Binding-site contacts:
Ligand atom N3A contacts residue TYR151 of chain 20.A at 3.3 Å.
Ligand atom C6B contacts residue ILE188 of chain 20.A at 3.7 Å (hydrophobic).
Ligand atom O1B contacts residue LEU99 of chain 20.A at 3.1 Å.
Ligand atom C31 contacts residue TYR197 of chain 20.A at 3.7 Å (hydrophobic).
Ligand atom C31 contacts residue ASN199 of chain 20.A at 3.4 Å.
Ligand atom C5A contacts residue VAL175 of chain 20.A at 3.9 Å (hydrophobic).
Ligand atom C4 contacts residue TYR197 of chain 20.A at 3.6 Å (hydrophobic).
Ligand atom N2 contacts residue ASN221 of chain 20.A at 3.9 Å.
Ligand atom C6C contacts residue LEU99 of chain 20.A at 3.6 Å (hydrophobic).
Ligand atom O1A contacts residue ALA149 of chain 20.A at 3.7 Å.
Ligand atom O1 contacts residue TYR197 of chain 20.A at 3.9 Å.
Ligand atom C4A contacts residue TYR151 of chain 20.A at 3.8 Å (hydrophobic).
Ligand atom C5A contacts residue LEU186 of chain 20.A at 3.6 Å (hydrophobic).
Ligand atom O1B contacts residue TRP97 of chain 20.A at 3.6 Å.
Ligand atom C5A contacts residue ALA149 of chain 20.A at 3.2 Å (hydrophobic).
Ligand atom C5B contacts residue ILE188 of chain 20.A at 3.6 Å (hydrophobic).
Ligand atom C2B contacts residue LEU226 of chain 20.A at 3.6 Å (hydrophobic).
Ligand atom C4B contacts residue LEU226 of chain 20.A at 3.9 Å (hydrophobic).
Ligand atom C2C contacts residue THR101 of chain 20.A at 3.8 Å.
Ligand atom C2A contacts residue TYR151 of chain 20.A at 3.9 Å (hydrophobic).
Ligand atom C4A contacts residue PRO173 of chain 20.A at 3.3 Å (hydrophobic).
Ligand atom C2A contacts residue LEU186 of chain 20.A at 3.7 Å (hydrophobic).
Ligand atom C5 contacts residue TYR197 of chain 20.A at 3.8 Å (hydrophobic).
Ligand atom C3B contacts residue LEU226 of chain 20.A at 3.5 Å (hydrophobic).
Ligand atom O1A contacts residue LEU186 of chain 20.A at 3.7 Å.
Ligand atom C5C contacts residue LEU99 of chain 20.A at 3.6 Å (hydrophobic).
Ligand atom C7C contacts residue ILE123 of chain 20.A at 3.5 Å (hydrophobic).
Ligand atom O1A contacts residue LEU226 of chain 20.A at 3.8 Å.
Ligand atom C2B contacts residue ILE123 of chain 20.A at 3.5 Å (hydrophobic).
Ligand atom C4C contacts residue THR121 of chain 20.A at 3.7 Å.
Ligand atom C4A contacts residue LEU186 of chain 20.A at 3.9 Å (hydrophobic).
Ligand atom C6C contacts residue TRP97 of chain 20.A at 3.9 Å (hydrophobic).
Ligand atom C3B contacts residue ILE123 of chain 20.A at 3.9 Å (hydrophobic).
Ligand atom C5A contacts residue PRO173 of chain 20.A at 3.5 Å (hydrophobic).
Ligand atom C7C contacts residue LEU99 of chain 20.A at 3.5 Å (hydrophobic).
Ligand atom C5C contacts residue THR101 of chain 20.A at 3.7 Å.
Ligand atom C6C contacts residue ILE123 of chain 20.A at 3.6 Å (hydrophobic).
Ligand atom O1 contacts residue MET223 of chain 20.A at 3.6 Å (h-bond).
Ligand atom C1C contacts residue TYR197 of chain 20.A at 3.7 Å (hydrophobic).
Ligand atom C3 contacts residue TYR197 of chain 20.A at 3.7 Å (hydrophobic).

Sequence of chain 20.C:
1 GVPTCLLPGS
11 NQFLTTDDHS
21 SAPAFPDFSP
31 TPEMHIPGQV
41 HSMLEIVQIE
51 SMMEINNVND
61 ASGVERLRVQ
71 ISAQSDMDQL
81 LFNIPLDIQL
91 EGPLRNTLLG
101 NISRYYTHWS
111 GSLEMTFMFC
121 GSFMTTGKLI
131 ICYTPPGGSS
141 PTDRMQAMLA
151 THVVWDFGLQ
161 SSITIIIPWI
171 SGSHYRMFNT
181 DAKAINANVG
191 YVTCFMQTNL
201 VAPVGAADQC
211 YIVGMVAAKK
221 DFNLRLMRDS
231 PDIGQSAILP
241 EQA

The protein below binds the small molecule below.
Small molecule (SMILES): Cc1cc(CCCCCCCOc2ccc(C3=NCCO3)cc2)on1

Sequence of chain 20.A:
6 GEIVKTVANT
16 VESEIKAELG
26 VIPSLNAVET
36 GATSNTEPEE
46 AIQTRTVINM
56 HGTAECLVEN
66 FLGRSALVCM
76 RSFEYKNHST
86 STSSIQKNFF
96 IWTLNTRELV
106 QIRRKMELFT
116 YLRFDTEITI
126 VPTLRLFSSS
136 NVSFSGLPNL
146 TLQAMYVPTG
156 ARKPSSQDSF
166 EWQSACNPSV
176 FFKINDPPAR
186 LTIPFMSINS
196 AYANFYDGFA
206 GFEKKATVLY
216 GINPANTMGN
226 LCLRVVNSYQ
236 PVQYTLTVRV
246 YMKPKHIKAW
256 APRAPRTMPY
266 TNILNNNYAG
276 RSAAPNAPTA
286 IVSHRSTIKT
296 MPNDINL